Binding-site contacts:
Ligand atom CG2 contacts residue ASN281 of chain 1.V at 3.6 Å.
Ligand atom CB contacts residue LEU286 of chain 1.V at 3.9 Å (hydrophobic).
Ligand atom CG1 contacts residue TYR94 of chain 1.V at 3.8 Å (hydrophobic).
Ligand atom CB contacts residue ASP233 of chain 1.V at 3.0 Å.
Ligand atom C contacts residue LEU286 of chain 1.V at 3.8 Å (hydrophobic).
Ligand atom C contacts residue THR235 of chain 1.V at 3.6 Å.
Ligand atom CD1 contacts residue TYR91 of chain 1.V at 3.9 Å (hydrophobic).
Ligand atom O contacts residue ASN281 of chain 1.V at 2.6 Å (h-bond).
Ligand atom CG contacts residue TYR273 of chain 1.V at 3.6 Å (hydrophobic).
Ligand atom CG1 contacts residue VAL280 of chain 1.V at 4.0 Å (hydrophobic).
Ligand atom CG contacts residue ASP233 of chain 1.V at 3.0 Å.
Ligand atom CG contacts residue HIS277 of chain 1.V at 3.8 Å.
Ligand atom CG2 contacts residue GLU236 of chain 1.V at 3.3 Å.
Ligand atom CG contacts residue LYS234 of chain 1.V at 3.3 Å.
Ligand atom CG2 contacts residue PHE278 of chain 1.V at 3.7 Å (hydrophobic).
Ligand atom O contacts residue THR235 of chain 1.V at 3.1 Å (h-bond).
Ligand atom N contacts residue ASN227 of chain 1.V at 3.0 Å (h-bond).
Ligand atom CD contacts residue HIS277 of chain 1.V at 3.9 Å.
Ligand atom O contacts residue LEU286 of chain 1.V at 3.2 Å.
Ligand atom O contacts residue ASN227 of chain 1.V at 3.6 Å.
Ligand atom O contacts residue THR235 of chain 1.V at 3.0 Å (h-bond).
Ligand atom N contacts residue TYR273 of chain 1.V at 3.9 Å.
Ligand atom N contacts residue THR235 of chain 1.V at 3.5 Å (h-bond).
Ligand atom N contacts residue THR235 of chain 1.V at 3.9 Å.
Ligand atom CG2 contacts residue HIS277 of chain 1.V at 3.3 Å.
Ligand atom C contacts residue ASN281 of chain 1.V at 3.8 Å.
Ligand atom CB contacts residue TYR238 of chain 1.V at 3.6 Å (hydrophobic).
Ligand atom C contacts residue ASN227 of chain 1.V at 3.5 Å.
Ligand atom O contacts residue TYR94 of chain 1.V at 2.9 Å.
Ligand atom CA contacts residue ASN227 of chain 1.V at 3.7 Å.
Ligand atom CD contacts residue TYR273 of chain 1.V at 3.3 Å (hydrophobic).
Ligand atom O contacts residue LYS234 of chain 1.V at 3.6 Å.
Ligand atom O contacts residue HIS277 of chain 1.V at 3.4 Å.
Ligand atom CB contacts residue HIS277 of chain 1.V at 3.7 Å.
Ligand atom CA contacts residue THR235 of chain 1.V at 3.6 Å.
Ligand atom C contacts residue THR235 of chain 1.V at 3.6 Å.
Ligand atom C contacts residue THR235 of chain 1.V at 3.6 Å.
Ligand atom CG2 contacts residue LEU286 of chain 1.V at 3.7 Å (hydrophobic).
Ligand atom CD1 contacts residue TYR94 of chain 1.V at 3.5 Å (hydrophobic).
Ligand atom C contacts residue TYR94 of chain 1.V at 4.0 Å (hydrophobic).

A protein and the small-molecule ligand that binds it are described below.
Small molecule (SMILES): CC[C@H](C)[C@H](NC(=O)[C@H](CO)NC(=O)[C@H](CCCN=C(N)N)NC(=O)[C@@H](NC(=O)[C@@H]1CCCN1C(=O)[C@@H]1CCCN1C(=O)[C@H](C)N)C(C)C)C(=O)N[C@H](C=O)Cc1ccc(O)cc1

Sequence of chain 1.V:
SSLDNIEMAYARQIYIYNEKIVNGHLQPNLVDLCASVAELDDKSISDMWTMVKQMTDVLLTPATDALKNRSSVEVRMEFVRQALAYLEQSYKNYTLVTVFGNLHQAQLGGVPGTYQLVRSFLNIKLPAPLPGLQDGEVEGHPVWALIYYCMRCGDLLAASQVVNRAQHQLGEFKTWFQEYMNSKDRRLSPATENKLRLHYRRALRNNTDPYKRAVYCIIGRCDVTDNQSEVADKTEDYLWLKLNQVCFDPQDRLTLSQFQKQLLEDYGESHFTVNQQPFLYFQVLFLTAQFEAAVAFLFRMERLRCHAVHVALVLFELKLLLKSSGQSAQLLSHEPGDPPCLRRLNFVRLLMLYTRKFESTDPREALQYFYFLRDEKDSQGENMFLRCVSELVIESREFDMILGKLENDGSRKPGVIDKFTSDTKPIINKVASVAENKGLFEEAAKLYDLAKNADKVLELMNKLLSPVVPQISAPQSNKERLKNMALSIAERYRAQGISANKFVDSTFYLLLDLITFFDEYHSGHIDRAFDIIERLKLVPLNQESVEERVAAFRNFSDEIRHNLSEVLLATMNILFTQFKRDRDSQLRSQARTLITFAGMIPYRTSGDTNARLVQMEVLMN